Sequence of chain 2.A:
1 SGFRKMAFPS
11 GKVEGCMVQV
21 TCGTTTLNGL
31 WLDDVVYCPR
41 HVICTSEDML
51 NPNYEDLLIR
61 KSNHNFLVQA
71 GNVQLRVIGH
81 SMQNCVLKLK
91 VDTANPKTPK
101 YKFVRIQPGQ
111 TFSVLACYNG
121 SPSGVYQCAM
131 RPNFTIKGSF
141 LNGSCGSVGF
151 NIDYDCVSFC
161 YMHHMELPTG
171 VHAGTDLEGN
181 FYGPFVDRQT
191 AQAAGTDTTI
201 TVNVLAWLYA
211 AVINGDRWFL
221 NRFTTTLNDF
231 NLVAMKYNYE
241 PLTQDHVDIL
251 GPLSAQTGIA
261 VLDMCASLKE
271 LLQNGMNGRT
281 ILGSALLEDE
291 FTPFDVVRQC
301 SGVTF

Binding-site contacts:
Ligand atom CBK contacts residue MET165 of chain 2.A at 3.7 Å (hydrophobic).
Ligand atom OBS contacts residue CYS145 of chain 2.A at 2.9 Å (h-bond).
Ligand atom CBB contacts residue THR190 of chain 2.A at 3.6 Å.
Ligand atom CAO contacts residue THR26 of chain 2.A at 3.4 Å.
Ligand atom OBU contacts residue GLN189 of chain 2.A at 3.0 Å (h-bond).
Ligand atom CBE contacts residue HIS41 of chain 2.A at 3.5 Å.
Ligand atom CAN contacts residue THR26 of chain 2.A at 3.2 Å.
Ligand atom CBN contacts residue THR190 of chain 2.A at 3.5 Å.
Ligand atom CBI contacts residue ARG188 of chain 2.A at 3.6 Å.
Ligand atom CBA contacts residue GLU166 of chain 2.A at 3.6 Å.
Ligand atom CAH contacts residue CYS145 of chain 2.A at 2.7 Å (hydrophobic).
Ligand atom NAF contacts residue GLN189 of chain 2.A at 3.7 Å.
Ligand atom OBS contacts residue SER144 of chain 2.A at 3.3 Å (h-bond).
Ligand atom NAF contacts residue ALA191 of chain 2.A at 3.6 Å.
Ligand atom OBW contacts residue PRO168 of chain 2.A at 2.9 Å.
Ligand atom CBJ contacts residue ARG188 of chain 2.A at 3.3 Å.
Ligand atom NAF contacts residue THR190 of chain 2.A at 3.2 Å.
Ligand atom CBO contacts residue GLN189 of chain 2.A at 3.6 Å.
Ligand atom CBO contacts residue THR190 of chain 2.A at 3.5 Å.
Ligand atom OBR contacts residue HIS41 of chain 2.A at 2.5 Å (h-bond).
Ligand atom CAI contacts residue HIS41 of chain 2.A at 3.6 Å.
Ligand atom OBT contacts residue GLU166 of chain 2.A at 3.1 Å (salt-bridge).
Ligand atom CBO contacts residue ALA191 of chain 2.A at 3.6 Å (hydrophobic).
Ligand atom CAM contacts residue CYS145 of chain 2.A at 2.7 Å (hydrophobic).
Ligand atom OBS contacts residue GLY143 of chain 2.A at 3.0 Å (h-bond).
Ligand atom NAE contacts residue CYS145 of chain 2.A at 3.1 Å (h-bond).
Ligand atom CAP contacts residue ASN142 of chain 2.A at 3.2 Å.
Ligand atom NAE contacts residue HIS164 of chain 2.A at 3.0 Å (h-bond).
Ligand atom OBR contacts residue CYS145 of chain 2.A at 2.6 Å (h-bond).
Ligand atom NAC contacts residue GLU166 of chain 2.A at 3.0 Å (salt-bridge).
Ligand atom CAL contacts residue ASN142 of chain 2.A at 3.7 Å.
Ligand atom CAI contacts residue CYS145 of chain 2.A at 1.8 Å (hydrophobic).
Ligand atom CA contacts residue HIS164 of chain 2.A at 3.5 Å.
Ligand atom CAY contacts residue GLU166 of chain 2.A at 3.6 Å.
Ligand atom OBT contacts residue MET165 of chain 2.A at 3.3 Å.
Ligand atom CAP contacts residue GLY143 of chain 2.A at 3.4 Å.
Ligand atom CBJ contacts residue MET165 of chain 2.A at 3.7 Å (hydrophobic).
Ligand atom CBH contacts residue GLU166 of chain 2.A at 3.6 Å.
Ligand atom CAJ contacts residue CYS145 of chain 2.A at 3.1 Å (hydrophobic).
Ligand atom CBK contacts residue GLN192 of chain 2.A at 3.3 Å.

This small molecule binds to this protein.
Small molecule (SMILES): CCC[C@H](NC(=O)[C@@H]1[C@H]2CCC[C@H]2CN1C(=O)[C@@H](NC(=O)[C@@H](NC(=O)c1cnccn1)C1CCCCC1)C(C)(C)C)[C@@H](O)C(=O)NC1CC1